Binding-site contacts:
Ligand atom N6 contacts residue TYR114 of chain 1.A at 3.8 Å.
Ligand atom C9 contacts residue ALA62 of chain 1.A at 3.9 Å (hydrophobic).
Ligand atom C3 contacts residue ALA115 of chain 1.A at 3.6 Å (hydrophobic).
Ligand atom C7 contacts residue ALA62 of chain 1.A at 3.5 Å (hydrophobic).
Ligand atom C9 contacts residue SER113 of chain 1.A at 3.9 Å.
Ligand atom C25 contacts residue GLU119 of chain 1.A at 3.8 Å.
Ligand atom N6 contacts residue ALA115 of chain 1.A at 2.9 Å (h-bond).
Ligand atom C8 contacts residue LEU165 of chain 1.A at 3.5 Å (hydrophobic).
Ligand atom C11 contacts residue LEU165 of chain 1.A at 3.8 Å (hydrophobic).
Ligand atom N20 contacts residue THR175 of chain 1.A at 3.3 Å (h-bond).
Ligand atom O2 contacts residue LYS116 of chain 1.A at 3.9 Å.
Ligand atom C4 contacts residue ALA115 of chain 1.A at 2.9 Å (hydrophobic).
Ligand atom C14 contacts residue GLY42 of chain 1.A at 4.0 Å.
Ligand atom C1 contacts residue LYS116 of chain 1.A at 3.2 Å.
Ligand atom C7 contacts residue SER113 of chain 1.A at 3.1 Å.
Ligand atom N1 contacts residue ALA62 of chain 1.A at 3.8 Å.
Ligand atom N1 contacts residue SER113 of chain 1.A at 3.0 Å (h-bond).
Ligand atom C17 contacts residue VAL49 of chain 1.A at 3.7 Å (hydrophobic).
Ligand atom C7 contacts residue LEU165 of chain 1.A at 3.7 Å (hydrophobic).
Ligand atom C22 contacts residue LEU41 of chain 1.A at 3.7 Å (hydrophobic).
Ligand atom N20 contacts residue LEU112 of chain 1.A at 4.0 Å.
Ligand atom O2 contacts residue GLY118 of chain 1.A at 3.6 Å.
Ligand atom N1 contacts residue VAL96 of chain 1.A at 3.5 Å.
Ligand atom C15 contacts residue VAL49 of chain 1.A at 3.6 Å (hydrophobic).
Ligand atom O2 contacts residue ALA115 of chain 1.A at 3.7 Å.
Ligand atom C25 contacts residue LEU41 of chain 1.A at 3.8 Å (hydrophobic).
Ligand atom C1 contacts residue ALA115 of chain 1.A at 3.6 Å (hydrophobic).
Ligand atom C18 contacts residue THR175 of chain 1.A at 3.5 Å.
Ligand atom C1 contacts residue TYR114 of chain 1.A at 3.6 Å (hydrophobic).
Ligand atom C7 contacts residue ALA115 of chain 1.A at 3.4 Å (hydrophobic).
Ligand atom C9 contacts residue THR175 of chain 1.A at 3.9 Å.
Ligand atom C9 contacts residue LEU165 of chain 1.A at 3.9 Å (hydrophobic).
Ligand atom C7 contacts residue TYR114 of chain 1.A at 3.9 Å (hydrophobic).
Ligand atom N1 contacts residue THR175 of chain 1.A at 3.8 Å.
Ligand atom C8 contacts residue ALA62 of chain 1.A at 3.8 Å (hydrophobic).
Ligand atom O24 contacts residue LEU41 of chain 1.A at 3.8 Å.
Ligand atom C4 contacts residue TYR114 of chain 1.A at 3.9 Å (hydrophobic).
Ligand atom N1 contacts residue LEU112 of chain 1.A at 3.7 Å.
Ligand atom N16 contacts residue VAL49 of chain 1.A at 3.9 Å.
Ligand atom C5 contacts residue ALA115 of chain 1.A at 3.8 Å (hydrophobic).

The protein below binds the small molecule below.
Small molecule (SMILES): COc1cc2ncc3c(N)nc4c(C)c(N)ccc4c3c2cc1OC

Sequence of chain 1.A:
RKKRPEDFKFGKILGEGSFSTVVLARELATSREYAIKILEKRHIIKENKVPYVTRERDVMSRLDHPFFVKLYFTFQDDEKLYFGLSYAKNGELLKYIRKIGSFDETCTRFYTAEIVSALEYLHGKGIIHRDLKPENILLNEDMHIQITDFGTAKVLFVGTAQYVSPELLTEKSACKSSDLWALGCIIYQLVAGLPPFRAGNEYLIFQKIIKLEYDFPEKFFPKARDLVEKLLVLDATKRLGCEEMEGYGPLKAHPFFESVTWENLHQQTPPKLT